This protein binds this small molecule.
Small molecule (SMILES): Nc1ncnc2c1ncn2[C@@H]1O[C@H](COO[C@@H]2C[C@@H](CO[P](=O)(O)O[C@H]3[C@@H](O)[C@H](n4cnc5c(N)ncnc54)O[C@@H]3COP(=O)=O)O[C@H]2n2ccc(=O)[nH]c2=O)[C@@H](OOP(O)OC[C@H]2O[C@@H](n3ccc(=O)[nH]c3=O)[C@H](O)[C@@H]2O)[C@H]1O.Op1oo1

Binding-site contacts:
Ligand atom N6 contacts residue TYR50 of chain 39.D at 4.2 Å.
Ligand atom OP2 contacts residue GLY49 of chain 39.E at 4.2 Å.
Ligand atom N6 contacts residue TRP47 of chain 39.D at 3.8 Å.
Ligand atom N3 contacts residue TRP47 of chain 39.D at 4.1 Å.
Ligand atom C4 contacts residue TRP47 of chain 39.D at 3.9 Å (hydrophobic).
Ligand atom N1 contacts residue TRP47 of chain 39.D at 4.3 Å.
Ligand atom C6 contacts residue THR48 of chain 39.D at 4.2 Å.
Ligand atom N7 contacts residue TRP47 of chain 39.D at 3.7 Å.
Ligand atom OP2 contacts residue VAL178 of chain 39.E at 4.5 Å.
Ligand atom N9 contacts residue TRP47 of chain 39.D at 3.9 Å.
Ligand atom C8 contacts residue TRP47 of chain 39.D at 3.8 Å (hydrophobic).
Ligand atom O4' contacts residue TRP47 of chain 39.D at 4.1 Å.
Ligand atom N6 contacts residue THR48 of chain 39.D at 3.3 Å (h-bond).
Ligand atom C6 contacts residue TRP47 of chain 39.D at 3.9 Å (hydrophobic).
Ligand atom N1 contacts residue THR48 of chain 39.D at 4.0 Å.
Ligand atom C1' contacts residue TRP47 of chain 39.D at 4.3 Å (hydrophobic).
Ligand atom C2 contacts residue TRP47 of chain 39.D at 4.2 Å (hydrophobic).
Ligand atom C5 contacts residue TRP47 of chain 39.D at 3.8 Å (hydrophobic).
Ligand atom O4' contacts residue LYS143 of chain 39.D at 4.1 Å.
Ligand atom C5' contacts residue VAL178 of chain 39.E at 4.5 Å (hydrophobic).

Sequence of chain 39.E:
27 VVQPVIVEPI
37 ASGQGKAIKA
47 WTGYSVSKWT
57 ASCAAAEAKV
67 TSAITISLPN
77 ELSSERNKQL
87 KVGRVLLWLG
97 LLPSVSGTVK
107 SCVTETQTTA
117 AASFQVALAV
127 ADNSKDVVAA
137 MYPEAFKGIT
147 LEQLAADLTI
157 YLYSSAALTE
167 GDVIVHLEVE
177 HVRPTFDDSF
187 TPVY

Sequence of chain 39.D:
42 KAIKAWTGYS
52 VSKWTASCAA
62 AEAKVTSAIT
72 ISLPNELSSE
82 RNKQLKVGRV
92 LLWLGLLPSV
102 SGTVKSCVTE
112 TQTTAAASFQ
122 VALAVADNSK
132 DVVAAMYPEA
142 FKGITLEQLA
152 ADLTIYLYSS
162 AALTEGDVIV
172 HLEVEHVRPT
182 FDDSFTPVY